Sequence of chain 1.A:
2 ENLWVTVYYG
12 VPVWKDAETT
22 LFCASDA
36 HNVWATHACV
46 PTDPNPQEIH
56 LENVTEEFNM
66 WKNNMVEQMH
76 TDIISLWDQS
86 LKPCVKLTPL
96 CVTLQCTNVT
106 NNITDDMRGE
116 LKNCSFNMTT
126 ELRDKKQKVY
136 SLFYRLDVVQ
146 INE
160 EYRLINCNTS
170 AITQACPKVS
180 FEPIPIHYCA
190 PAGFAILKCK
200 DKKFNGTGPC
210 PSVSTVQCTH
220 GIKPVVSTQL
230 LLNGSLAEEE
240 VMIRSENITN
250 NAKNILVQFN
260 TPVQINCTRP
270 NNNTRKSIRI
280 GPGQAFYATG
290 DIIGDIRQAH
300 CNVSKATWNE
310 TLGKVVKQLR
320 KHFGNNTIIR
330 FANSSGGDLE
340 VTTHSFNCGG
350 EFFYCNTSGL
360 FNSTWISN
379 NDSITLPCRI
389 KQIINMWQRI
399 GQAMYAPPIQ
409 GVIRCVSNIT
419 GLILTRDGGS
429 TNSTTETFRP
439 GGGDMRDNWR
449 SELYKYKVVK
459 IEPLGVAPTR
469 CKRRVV

Binding-site contacts:
Ligand atom C1 contacts residue PRO261 of chain 1.A at 4.5 Å (hydrophobic).
Ligand atom C1 contacts residue ASN416 of chain 1.A at 1.4 Å.
Ligand atom O5 contacts residue PRO261 of chain 1.A at 4.3 Å.
Ligand atom O5 contacts residue ASN416 of chain 1.A at 2.4 Å (h-bond).
Ligand atom C8 contacts residue VAL414 of chain 1.A at 4.0 Å (hydrophobic).
Ligand atom O7 contacts residue ASN416 of chain 1.A at 4.5 Å.
Ligand atom C5 contacts residue ASN416 of chain 1.A at 3.7 Å.
Ligand atom N2 contacts residue ASN416 of chain 1.A at 2.7 Å (h-bond).
Ligand atom C8 contacts residue NAG2 of chain 1.Q at 3.6 Å.
Ligand atom C7 contacts residue ASN416 of chain 1.A at 3.8 Å.
Ligand atom C2 contacts residue ASN416 of chain 1.A at 2.4 Å.
Ligand atom C4 contacts residue ASN416 of chain 1.A at 4.2 Å.
Ligand atom C3 contacts residue ASN416 of chain 1.A at 3.7 Å.

The protein below binds the small molecule below.
Small molecule (SMILES): CC(=O)N[C@H]1[C@H](O[C@H]2[C@H](O)[C@@H](NC(C)=O)CO[C@@H]2CO)O[C@H](CO)[C@@H](O)[C@@H]1O